A protein and the small-molecule ligand that binds it are described below.
Small molecule (SMILES): CC(=O)N[C@@H]1[C@@H](O)[C@H](O)[C@@H](CO)O[C@H]1O

Binding-site contacts:
Ligand atom C8 contacts residue SER124 of chain 1.C at 4.0 Å.
Ligand atom C7 contacts residue ASN128 of chain 1.C at 3.6 Å.
Ligand atom O6 contacts residue GLU86 of chain 1.C at 4.2 Å.
Ligand atom C2 contacts residue ASN128 of chain 1.C at 2.4 Å.
Ligand atom C6 contacts residue LEU87 of chain 1.C at 4.5 Å (hydrophobic).
Ligand atom O5 contacts residue LEU87 of chain 1.C at 4.5 Å.
Ligand atom C5 contacts residue ASN128 of chain 1.C at 3.7 Å.
Ligand atom N2 contacts residue ASN128 of chain 1.C at 2.9 Å (h-bond).
Ligand atom C4 contacts residue ASN128 of chain 1.C at 4.2 Å.
Ligand atom O5 contacts residue ASN128 of chain 1.C at 2.4 Å (h-bond).
Ligand atom C1 contacts residue ASN128 of chain 1.C at 1.4 Å.
Ligand atom O7 contacts residue ASN128 of chain 1.C at 3.9 Å.
Ligand atom C3 contacts residue ASN128 of chain 1.C at 3.8 Å.

Sequence of chain 1.C:
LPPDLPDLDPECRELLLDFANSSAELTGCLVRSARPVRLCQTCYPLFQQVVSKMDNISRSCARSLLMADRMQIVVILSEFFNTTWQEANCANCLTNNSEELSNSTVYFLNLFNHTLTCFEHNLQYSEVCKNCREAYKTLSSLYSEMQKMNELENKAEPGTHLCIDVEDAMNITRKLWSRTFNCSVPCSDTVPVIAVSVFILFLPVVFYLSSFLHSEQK